This small molecule binds to this protein.
Small molecule (SMILES): O=c1[nH]c(=O)c2nn[nH]c2[nH]1

Sequence of chain 2.A:
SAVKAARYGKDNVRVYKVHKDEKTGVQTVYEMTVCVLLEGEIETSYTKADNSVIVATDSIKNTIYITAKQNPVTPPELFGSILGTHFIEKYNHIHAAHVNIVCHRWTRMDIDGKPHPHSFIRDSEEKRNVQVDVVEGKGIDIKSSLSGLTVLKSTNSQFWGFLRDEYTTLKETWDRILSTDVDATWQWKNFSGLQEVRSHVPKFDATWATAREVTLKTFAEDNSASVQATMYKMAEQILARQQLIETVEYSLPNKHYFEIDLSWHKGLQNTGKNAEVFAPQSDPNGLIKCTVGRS

Sequence of chain 1.A:
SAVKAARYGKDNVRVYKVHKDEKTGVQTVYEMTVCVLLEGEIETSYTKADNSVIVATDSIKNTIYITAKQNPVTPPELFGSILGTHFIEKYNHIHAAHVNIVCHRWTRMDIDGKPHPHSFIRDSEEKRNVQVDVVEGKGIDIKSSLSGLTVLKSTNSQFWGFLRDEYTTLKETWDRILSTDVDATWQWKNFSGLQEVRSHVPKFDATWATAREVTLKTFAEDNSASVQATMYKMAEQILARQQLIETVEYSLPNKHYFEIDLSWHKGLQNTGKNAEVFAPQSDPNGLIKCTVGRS

Binding-site contacts:
Ligand atom O6 contacts residue THR58 of chain 1.A at 3.8 Å.
Ligand atom C2 contacts residue ARG177 of chain 2.A at 3.6 Å.
Ligand atom N9 contacts residue PHE160 of chain 2.A at 3.5 Å.
Ligand atom N3 contacts residue ASN255 of chain 2.A at 3.4 Å (h-bond).
Ligand atom N3 contacts residue OXY1 of chain 2.D at 3.7 Å.
Ligand atom N1 contacts residue PHE160 of chain 2.A at 3.6 Å.
Ligand atom N8 contacts residue ASP59 of chain 1.A at 3.9 Å.
Ligand atom N9 contacts residue ARG177 of chain 2.A at 3.9 Å.
Ligand atom C2 contacts residue PHE160 of chain 2.A at 3.7 Å (hydrophobic).
Ligand atom O6 contacts residue GLN229 of chain 2.A at 2.9 Å (h-bond).
Ligand atom N7 contacts residue OXY1 of chain 2.D at 3.6 Å.
Ligand atom N7 contacts residue THR58 of chain 1.A at 2.7 Å (h-bond).
Ligand atom N8 contacts residue OXY1 of chain 2.D at 3.6 Å.
Ligand atom C6 contacts residue PHE160 of chain 2.A at 3.6 Å (hydrophobic).
Ligand atom N8 contacts residue PHE160 of chain 2.A at 3.6 Å.
Ligand atom C4 contacts residue OXY1 of chain 2.D at 3.5 Å.
Ligand atom C4 contacts residue PHE160 of chain 2.A at 3.4 Å (hydrophobic).
Ligand atom N8 contacts residue LEU171 of chain 2.A at 3.8 Å.
Ligand atom O2 contacts residue GLN229 of chain 2.A at 3.8 Å.
Ligand atom N7 contacts residue ALA57 of chain 1.A at 3.5 Å.
Ligand atom O2 contacts residue SER227 of chain 2.A at 3.6 Å.
Ligand atom C6 contacts residue OXY1 of chain 2.D at 3.9 Å.
Ligand atom N3 contacts residue PHE160 of chain 2.A at 3.7 Å.
Ligand atom O2 contacts residue PHE160 of chain 2.A at 3.9 Å.
Ligand atom O2 contacts residue ARG177 of chain 2.A at 2.8 Å (salt-bridge).
Ligand atom N1 contacts residue GLN229 of chain 2.A at 3.0 Å (h-bond).
Ligand atom C5 contacts residue OXY1 of chain 2.D at 3.5 Å.
Ligand atom C2 contacts residue ASN255 of chain 2.A at 3.9 Å.
Ligand atom O6 contacts residue ILE55 of chain 1.A at 3.6 Å.
Ligand atom N3 contacts residue ARG177 of chain 2.A at 3.0 Å (salt-bridge).
Ligand atom N9 contacts residue OXY1 of chain 2.D at 3.6 Å.
Ligand atom C6 contacts residue GLN229 of chain 2.A at 3.7 Å.
Ligand atom N8 contacts residue ALA57 of chain 1.A at 3.8 Å.
Ligand atom N7 contacts residue PHE160 of chain 2.A at 3.7 Å.
Ligand atom C4 contacts residue ARG177 of chain 2.A at 3.8 Å.
Ligand atom O2 contacts residue VAL228 of chain 2.A at 3.0 Å (h-bond).
Ligand atom C2 contacts residue GLN229 of chain 2.A at 3.9 Å.
Ligand atom N8 contacts residue THR58 of chain 1.A at 3.3 Å (h-bond).
Ligand atom O6 contacts residue TYR9 of chain 1.A at 3.8 Å.
Ligand atom C5 contacts residue PHE160 of chain 2.A at 3.4 Å (hydrophobic).